Sequence of chain 7.C:
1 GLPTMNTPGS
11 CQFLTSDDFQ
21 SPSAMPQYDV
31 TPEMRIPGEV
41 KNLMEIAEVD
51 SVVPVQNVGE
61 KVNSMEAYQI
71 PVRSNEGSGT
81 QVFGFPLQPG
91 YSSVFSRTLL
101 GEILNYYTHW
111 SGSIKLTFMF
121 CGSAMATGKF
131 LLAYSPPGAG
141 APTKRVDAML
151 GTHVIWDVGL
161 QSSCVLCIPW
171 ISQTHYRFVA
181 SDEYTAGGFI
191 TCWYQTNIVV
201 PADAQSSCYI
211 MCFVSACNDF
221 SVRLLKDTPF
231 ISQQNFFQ

Sequence of chain 2.A:
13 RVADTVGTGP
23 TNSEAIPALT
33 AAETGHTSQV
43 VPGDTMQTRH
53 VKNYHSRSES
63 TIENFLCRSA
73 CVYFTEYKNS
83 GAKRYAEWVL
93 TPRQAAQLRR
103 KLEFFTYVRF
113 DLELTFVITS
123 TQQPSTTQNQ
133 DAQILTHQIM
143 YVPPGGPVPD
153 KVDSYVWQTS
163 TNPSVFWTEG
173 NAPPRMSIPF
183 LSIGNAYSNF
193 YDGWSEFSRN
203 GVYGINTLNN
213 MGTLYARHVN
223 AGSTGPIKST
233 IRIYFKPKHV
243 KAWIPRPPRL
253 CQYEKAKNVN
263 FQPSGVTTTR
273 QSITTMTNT

Sequence of chain 7.A:
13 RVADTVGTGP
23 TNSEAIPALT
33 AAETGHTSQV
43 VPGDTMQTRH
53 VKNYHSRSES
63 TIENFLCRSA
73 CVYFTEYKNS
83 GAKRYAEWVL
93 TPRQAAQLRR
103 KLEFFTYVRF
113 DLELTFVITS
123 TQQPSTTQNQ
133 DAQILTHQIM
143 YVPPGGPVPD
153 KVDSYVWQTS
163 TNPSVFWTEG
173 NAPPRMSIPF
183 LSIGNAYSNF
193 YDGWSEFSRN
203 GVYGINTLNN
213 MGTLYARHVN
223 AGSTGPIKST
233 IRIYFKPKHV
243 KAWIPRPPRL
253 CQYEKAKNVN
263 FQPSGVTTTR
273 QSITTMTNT

Binding-site contacts:
Ligand atom C21 contacts residue ARG234 of chain 7.A at 3.5 Å.
Ligand atom C5 contacts residue SER156 of chain 2.A at 2.9 Å.
Ligand atom C5 contacts residue ASP155 of chain 2.A at 2.5 Å.
Ligand atom N1 contacts residue SER156 of chain 2.A at 2.9 Å.
Ligand atom O1 contacts residue GLN233 of chain 7.C at 3.6 Å.
Ligand atom S1 contacts residue GLN234 of chain 7.C at 2.2 Å (h-bond).
Ligand atom O2 contacts residue GLN234 of chain 7.C at 2.5 Å (h-bond).
Ligand atom C2 contacts residue SER156 of chain 2.A at 3.6 Å.
Ligand atom O6 contacts residue ARG234 of chain 7.A at 3.4 Å (salt-bridge).
Ligand atom C4 contacts residue SER156 of chain 2.A at 3.0 Å.
Ligand atom C20 contacts residue PHE76 of chain 7.A at 3.2 Å (hydrophobic).
Ligand atom O4 contacts residue PHE76 of chain 7.A at 2.2 Å.
Ligand atom C6 contacts residue SER156 of chain 2.A at 3.4 Å.
Ligand atom C12 contacts residue GLN234 of chain 7.C at 2.8 Å.
Ligand atom O2 contacts residue TYR157 of chain 2.A at 3.4 Å.
Ligand atom C4 contacts residue ASP155 of chain 2.A at 1.9 Å.
Ligand atom C1 contacts residue TYR157 of chain 2.A at 3.5 Å (hydrophobic).
Ligand atom C5 contacts residue TYR157 of chain 2.A at 2.8 Å (hydrophobic).
Ligand atom C13 contacts residue PHE76 of chain 7.A at 2.9 Å (hydrophobic).
Ligand atom C8 contacts residue ASP155 of chain 2.A at 3.7 Å.
Ligand atom C21 contacts residue GLN160 of chain 2.A at 3.6 Å.
Ligand atom C3 contacts residue ASP155 of chain 2.A at 3.0 Å.
Ligand atom C2 contacts residue GLN160 of chain 2.A at 3.5 Å.
Ligand atom O2 contacts residue GLN233 of chain 7.C at 2.9 Å (h-bond).
Ligand atom C1 contacts residue GLN160 of chain 2.A at 2.6 Å.
Ligand atom O5 contacts residue ARG219 of chain 2.A at 3.5 Å (salt-bridge).
Ligand atom C3 contacts residue SER156 of chain 2.A at 3.2 Å.
Ligand atom C14 contacts residue PHE76 of chain 7.A at 3.3 Å (hydrophobic).
Ligand atom C6 contacts residue GLN160 of chain 2.A at 2.9 Å.
Ligand atom O6 contacts residue GLN160 of chain 2.A at 2.9 Å.
Ligand atom N1 contacts residue TYR157 of chain 2.A at 2.5 Å (h-bond).
Ligand atom C6 contacts residue TYR157 of chain 2.A at 2.6 Å (hydrophobic).
Ligand atom O4 contacts residue PHE236 of chain 7.C at 2.6 Å.
Ligand atom C8 contacts residue GLN234 of chain 7.C at 2.9 Å.
Ligand atom N1 contacts residue ASP155 of chain 2.A at 2.5 Å (salt-bridge).
Ligand atom C7 contacts residue GLN234 of chain 7.C at 2.2 Å.
Ligand atom O1 contacts residue GLN234 of chain 7.C at 2.6 Å (h-bond).
Ligand atom C13 contacts residue PHE236 of chain 7.C at 3.4 Å (hydrophobic).
Ligand atom C4 contacts residue TYR157 of chain 2.A at 3.5 Å (hydrophobic).
Ligand atom O5 contacts residue ARG234 of chain 7.A at 2.7 Å (salt-bridge).

The protein below binds the small molecule below.
Small molecule (SMILES): O=C(O)c1ccc(NS(=O)(=O)c2ccc(N3C(=O)c4ccccc4C3=O)cc2)cc1